The small molecule below binds the protein below.
Small molecule (SMILES): COC(=O)N1CCC(Cc2cccc([C@@H](CC#N)Nc3nc4ccc(C)nc4[nH]3)c2)CC1

Binding-site contacts:
Ligand atom N2 contacts residue ASP72 of chain 3.A at 3.1 Å (salt-bridge).
Ligand atom C22 contacts residue ARG88 of chain 3.A at 3.7 Å.
Ligand atom C20 contacts residue ASN106 of chain 3.A at 3.6 Å.
Ligand atom C7 contacts residue SER39 of chain 3.A at 3.7 Å.
Ligand atom C12 contacts residue ASP72 of chain 3.A at 3.8 Å.
Ligand atom C10 contacts residue ALA37 of chain 3.A at 3.8 Å (hydrophobic).
Ligand atom C14 contacts residue HIS138 of chain 10.A at 3.8 Å.
Ligand atom N5 contacts residue MET74 of chain 3.A at 2.9 Å (h-bond).
Ligand atom N1 contacts residue ALA38 of chain 3.A at 3.3 Å (h-bond).
Ligand atom C23 contacts residue LEU102 of chain 3.A at 3.8 Å (hydrophobic).
Ligand atom C14 contacts residue PHE70 of chain 3.A at 3.9 Å (hydrophobic).
Ligand atom C14 contacts residue SO41 of chain 3.D at 3.7 Å.
Ligand atom C13 contacts residue SER71 of chain 3.A at 3.4 Å.
Ligand atom O1 contacts residue LEU102 of chain 3.A at 3.8 Å.
Ligand atom C6 contacts residue ALA37 of chain 3.A at 3.3 Å (hydrophobic).
Ligand atom N1 contacts residue PHE70 of chain 3.A at 3.8 Å.
Ligand atom N contacts residue LEU102 of chain 3.A at 3.6 Å.
Ligand atom C13 contacts residue HIS138 of chain 10.A at 3.7 Å.
Ligand atom N5 contacts residue LEU73 of chain 3.A at 3.7 Å.
Ligand atom C20 contacts residue MET105 of chain 3.A at 3.7 Å (hydrophobic).
Ligand atom C7 contacts residue THR10 of chain 3.A at 3.7 Å.
Ligand atom C18 contacts residue LEU102 of chain 3.A at 3.6 Å (hydrophobic).
Ligand atom C contacts residue ASN106 of chain 3.A at 3.3 Å.
Ligand atom C13 contacts residue ASP72 of chain 3.A at 3.2 Å.
Ligand atom C7 contacts residue ALA37 of chain 3.A at 3.6 Å (hydrophobic).
Ligand atom N1 contacts residue SER39 of chain 3.A at 3.0 Å (h-bond).
Ligand atom C23 contacts residue ARG88 of chain 3.A at 3.6 Å.
Ligand atom N1 contacts residue SER71 of chain 3.A at 3.8 Å.
Ligand atom C8 contacts residue SER39 of chain 3.A at 3.4 Å.
Ligand atom N2 contacts residue HIS138 of chain 10.A at 3.8 Å.
Ligand atom C contacts residue LEU86 of chain 3.A at 3.6 Å (hydrophobic).
Ligand atom C1 contacts residue LEU102 of chain 3.A at 3.7 Å (hydrophobic).
Ligand atom O1 contacts residue ASN106 of chain 3.A at 2.8 Å (h-bond).
Ligand atom C1 contacts residue ASN106 of chain 3.A at 3.8 Å.
Ligand atom C12 contacts residue HIS138 of chain 10.A at 3.6 Å.
Ligand atom C14 contacts residue SER71 of chain 3.A at 3.6 Å.
Ligand atom N1 contacts residue SO41 of chain 3.D at 3.4 Å (h-bond).
Ligand atom O1 contacts residue MET74 of chain 3.A at 3.8 Å.
Ligand atom C11 contacts residue ALA37 of chain 3.A at 3.4 Å (hydrophobic).
Ligand atom N4 contacts residue LEU73 of chain 3.A at 3.7 Å.

Sequence of chain 3.A:
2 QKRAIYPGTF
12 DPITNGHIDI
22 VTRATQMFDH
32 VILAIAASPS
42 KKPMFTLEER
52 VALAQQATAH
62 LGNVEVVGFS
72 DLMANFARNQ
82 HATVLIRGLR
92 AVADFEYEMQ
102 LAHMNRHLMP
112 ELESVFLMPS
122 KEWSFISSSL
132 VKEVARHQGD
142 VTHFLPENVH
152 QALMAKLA

Sequence of chain 10.A:
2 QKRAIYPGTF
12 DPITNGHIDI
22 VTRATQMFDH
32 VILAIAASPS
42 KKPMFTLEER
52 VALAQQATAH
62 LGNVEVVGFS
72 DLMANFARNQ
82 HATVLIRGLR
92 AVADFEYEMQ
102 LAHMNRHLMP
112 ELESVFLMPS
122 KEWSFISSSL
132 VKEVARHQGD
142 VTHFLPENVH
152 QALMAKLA